Binding-site contacts:
Ligand atom C11 contacts residue LYS141 of chain 1.A at 3.3 Å.
Ligand atom C2 contacts residue ILE147 of chain 1.A at 3.8 Å (hydrophobic).
Ligand atom C7 contacts residue MET145 of chain 1.A at 3.5 Å (hydrophobic).
Ligand atom C1 contacts residue HIS146 of chain 1.A at 3.4 Å.
Ligand atom C23 contacts residue LYS141 of chain 1.A at 3.5 Å.
Ligand atom C12 contacts residue LEU140 of chain 1.A at 3.7 Å (hydrophobic).
Ligand atom C4 contacts residue MET145 of chain 1.A at 2.8 Å (hydrophobic).
Ligand atom C20 contacts residue ASP137 of chain 1.A at 3.8 Å.
Ligand atom C3 contacts residue ARG148 of chain 1.A at 3.9 Å.
Ligand atom C21 contacts residue LYS141 of chain 1.A at 3.6 Å.
Ligand atom C23 contacts residue LYS138 of chain 1.A at 4.3 Å.
Ligand atom C10 contacts residue MET145 of chain 1.A at 4.2 Å (hydrophobic).
Ligand atom O contacts residue ARG148 of chain 1.A at 4.0 Å.
Ligand atom C24 contacts residue LYS138 of chain 1.A at 4.3 Å.
Ligand atom C12 contacts residue LYS141 of chain 1.A at 3.0 Å.
Ligand atom C3 contacts residue ILE147 of chain 1.A at 4.3 Å (hydrophobic).
Ligand atom C2 contacts residue HIS146 of chain 1.A at 4.1 Å.
Ligand atom C8 contacts residue MET145 of chain 1.A at 3.8 Å (hydrophobic).
Ligand atom C11 contacts residue LEU143 of chain 1.A at 3.1 Å (hydrophobic).
Ligand atom O contacts residue MET145 of chain 1.A at 4.1 Å.
Ligand atom C25 contacts residue LYS141 of chain 1.A at 4.3 Å.
Ligand atom C10 contacts residue LEU143 of chain 1.A at 3.8 Å (hydrophobic).
Ligand atom C6 contacts residue HIS146 of chain 1.A at 4.3 Å.
Ligand atom C20 contacts residue LYS141 of chain 1.A at 3.9 Å.
Ligand atom C3 contacts residue MET145 of chain 1.A at 3.6 Å (hydrophobic).
Ligand atom C4 contacts residue HIS146 of chain 1.A at 3.9 Å.
Ligand atom C12 contacts residue LEU143 of chain 1.A at 4.3 Å (hydrophobic).
Ligand atom C5 contacts residue HIS146 of chain 1.A at 4.3 Å.
Ligand atom C21 contacts residue LEU140 of chain 1.A at 3.5 Å (hydrophobic).
Ligand atom C11 contacts residue LEU140 of chain 1.A at 3.8 Å (hydrophobic).
Ligand atom C1 contacts residue ARG148 of chain 1.A at 4.2 Å.
Ligand atom C27 contacts residue LYS141 of chain 1.A at 3.7 Å.
Ligand atom C24 contacts residue LYS141 of chain 1.A at 4.3 Å.
Ligand atom C5 contacts residue MET145 of chain 1.A at 3.3 Å (hydrophobic).
Ligand atom C2 contacts residue ARG148 of chain 1.A at 3.4 Å.
Ligand atom C23 contacts residue ASP137 of chain 1.A at 3.8 Å.
Ligand atom C22 contacts residue ASP137 of chain 1.A at 4.1 Å.
Ligand atom C1 contacts residue ILE147 of chain 1.A at 3.7 Å (hydrophobic).
Ligand atom C3 contacts residue HIS146 of chain 1.A at 4.3 Å.
Ligand atom C21 contacts residue ASP137 of chain 1.A at 2.7 Å.

Sequence of chain 1.A:
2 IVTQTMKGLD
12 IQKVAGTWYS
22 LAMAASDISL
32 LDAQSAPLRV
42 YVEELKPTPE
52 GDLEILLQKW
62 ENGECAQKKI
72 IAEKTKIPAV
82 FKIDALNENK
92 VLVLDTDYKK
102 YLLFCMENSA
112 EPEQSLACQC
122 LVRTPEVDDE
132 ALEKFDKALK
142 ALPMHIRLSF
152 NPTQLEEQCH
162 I

A small-molecule ligand and the protein it binds are described below.
Small molecule (SMILES): C=C1CC[C@H](O)CC1=CC=C1CCC[C@]2(C)[C@@H]([C@H](C)CCCC(C)C)CC[C@@H]12